Binding-site contacts:
Ligand atom N contacts residue TYR101 of chain 1.C at 3.1 Å (h-bond).
Ligand atom O contacts residue ASN31 of chain 1.D at 3.0 Å (h-bond).
Ligand atom CB contacts residue TYR98 of chain 1.D at 3.6 Å (hydrophobic).
Ligand atom CG contacts residue TYR98 of chain 1.D at 3.2 Å (hydrophobic).
Ligand atom N contacts residue TYR98 of chain 1.D at 3.3 Å (h-bond).
Ligand atom CD contacts residue ARG101 of chain 1.D at 3.6 Å.
Ligand atom CG contacts residue ALA100 of chain 1.C at 3.5 Å (hydrophobic).
Ligand atom O contacts residue ARG33 of chain 1.D at 3.0 Å (salt-bridge).
Ligand atom OE contacts residue HIS35 of chain 1.C at 2.9 Å (h-bond).
Ligand atom O contacts residue THR34 of chain 1.D at 3.5 Å.
Ligand atom O contacts residue ASN31 of chain 1.D at 3.0 Å (h-bond).
Ligand atom N contacts residue TYR104 of chain 1.C at 3.6 Å.
Ligand atom O contacts residue ARG33 of chain 1.D at 3.1 Å (salt-bridge).
Ligand atom N contacts residue TYR98 of chain 1.D at 2.9 Å (h-bond).
Ligand atom O contacts residue TYR38 of chain 1.D at 3.5 Å.
Ligand atom C contacts residue TYR104 of chain 1.C at 3.5 Å (hydrophobic).
Ligand atom CB contacts residue TYR98 of chain 1.D at 3.5 Å (hydrophobic).
Ligand atom O contacts residue TYR104 of chain 1.C at 3.5 Å.
Ligand atom N contacts residue SER97 of chain 1.D at 2.9 Å (h-bond).
Ligand atom CB contacts residue TYR38 of chain 1.D at 3.5 Å (hydrophobic).
Ligand atom CA contacts residue ARG33 of chain 1.D at 3.5 Å.
Ligand atom OE contacts residue ARG101 of chain 1.D at 3.5 Å (salt-bridge).
Ligand atom CG contacts residue TYR104 of chain 1.C at 3.6 Å (hydrophobic).
Ligand atom OE1 contacts residue TYR38 of chain 1.D at 2.2 Å (h-bond).
Ligand atom C contacts residue ARG33 of chain 1.D at 3.5 Å.
Ligand atom OE2 contacts residue GLY102 of chain 1.C at 3.5 Å.
Ligand atom CD contacts residue TYR38 of chain 1.D at 3.3 Å (hydrophobic).
Ligand atom CA contacts residue SER97 of chain 1.D at 3.6 Å.
Ligand atom OD2 contacts residue ARG100 of chain 1.D at 3.5 Å (salt-bridge).
Ligand atom N contacts residue TRP50 of chain 1.C at 3.3 Å.
Ligand atom O contacts residue ARG101 of chain 1.D at 2.8 Å (salt-bridge).
Ligand atom CB contacts residue TYR104 of chain 1.C at 3.4 Å (hydrophobic).
Ligand atom OE contacts residue TYR33 of chain 1.C at 3.4 Å.
Ligand atom CG contacts residue ARG100 of chain 1.D at 3.3 Å.
Ligand atom CA contacts residue TRP50 of chain 1.C at 3.6 Å (hydrophobic).
Ligand atom O contacts residue TYR104 of chain 1.C at 3.5 Å.
Ligand atom OD1 contacts residue ARG100 of chain 1.D at 2.8 Å (salt-bridge).
Ligand atom OD1 contacts residue TRP50 of chain 1.C at 3.4 Å.
Ligand atom OE contacts residue ASP99 of chain 1.C at 3.5 Å.
Ligand atom OD1 contacts residue TYR98 of chain 1.D at 3.3 Å (h-bond).

Sequence of chain 1.D:
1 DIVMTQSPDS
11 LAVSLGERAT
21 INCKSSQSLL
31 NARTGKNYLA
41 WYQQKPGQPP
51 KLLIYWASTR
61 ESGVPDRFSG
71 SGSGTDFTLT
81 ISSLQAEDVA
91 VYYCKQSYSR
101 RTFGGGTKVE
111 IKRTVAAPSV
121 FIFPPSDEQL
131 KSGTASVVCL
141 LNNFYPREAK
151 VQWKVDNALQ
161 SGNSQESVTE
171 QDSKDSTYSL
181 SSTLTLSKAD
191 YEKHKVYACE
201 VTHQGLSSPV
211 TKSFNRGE

Sequence of chain 1.C:
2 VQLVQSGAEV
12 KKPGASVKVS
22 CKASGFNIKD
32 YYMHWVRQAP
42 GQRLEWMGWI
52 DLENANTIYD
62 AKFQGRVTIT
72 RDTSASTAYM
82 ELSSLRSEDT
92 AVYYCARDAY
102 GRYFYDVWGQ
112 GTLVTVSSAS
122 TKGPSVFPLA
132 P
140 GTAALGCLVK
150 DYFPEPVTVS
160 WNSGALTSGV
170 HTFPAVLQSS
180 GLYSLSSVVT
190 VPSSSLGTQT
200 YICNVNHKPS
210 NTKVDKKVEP

This small molecule binds to this protein.
Small molecule (SMILES): CSCC[C@@H](C=O)NC(=O)[C@H](CCC(=O)O)NC(=O)[C@H](CCC(=O)O)NC(=O)[C@H](CC(N)=O)NC(=O)CNC(=O)[C@H](CC(=O)O)NC(=O)[C@@H]1CCC(=O)N1